Binding-site contacts:
Ligand atom O30 contacts residue ASN85 of chain 2.F at 4.0 Å.
Ligand atom C12 contacts residue MSE117 of chain 2.F at 3.8 Å.
Ligand atom C22 contacts residue MSE117 of chain 2.F at 4.4 Å.
Ligand atom O20 contacts residue ASN85 of chain 2.F at 3.2 Å.
Ligand atom C6 contacts residue ARG87 of chain 2.F at 3.2 Å.
Ligand atom C62 contacts residue LEU84 of chain 2.F at 4.0 Å (hydrophobic).
Ligand atom C20 contacts residue ASN85 of chain 2.F at 4.4 Å.
Ligand atom C30 contacts residue ASN85 of chain 2.F at 4.5 Å.
Ligand atom O6 contacts residue ARG87 of chain 2.F at 3.6 Å.
Ligand atom C5 contacts residue ARG87 of chain 2.F at 4.5 Å.
Ligand atom C11 contacts residue ASN85 of chain 2.F at 4.0 Å.
Ligand atom C12 contacts residue LEU84 of chain 2.F at 3.5 Å (hydrophobic).
Ligand atom O6 contacts residue ARG59 of chain 2.F at 4.2 Å.

This small molecule binds to this protein.
Small molecule (SMILES): OC[C@H]1O[C@H](O[C@H]2[C@H](O)[C@@H](O)[C@H](OCCC3CCCCC3)O[C@@H]2CO)[C@H](O)[C@@H](O)[C@@H]1O

Sequence of chain 2.F:
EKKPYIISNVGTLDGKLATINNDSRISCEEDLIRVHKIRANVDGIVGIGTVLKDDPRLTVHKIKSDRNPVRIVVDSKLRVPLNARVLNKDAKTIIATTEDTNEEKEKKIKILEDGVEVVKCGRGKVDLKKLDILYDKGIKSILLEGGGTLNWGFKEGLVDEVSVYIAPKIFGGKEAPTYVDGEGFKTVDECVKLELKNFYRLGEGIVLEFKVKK